Binding-site contacts:
Ligand atom C5 contacts residue ASN253 of chain 1.A at 3.6 Å.
Ligand atom C3 contacts residue ASN253 of chain 1.A at 3.8 Å.
Ligand atom C2 contacts residue ASN253 of chain 1.A at 2.5 Å.
Ligand atom C5 contacts residue THR255 of chain 1.A at 4.0 Å.
Ligand atom O7 contacts residue ASN253 of chain 1.A at 4.4 Å.
Ligand atom N2 contacts residue ASN253 of chain 1.A at 2.9 Å (h-bond).
Ligand atom C8 contacts residue VAL239 of chain 1.A at 4.1 Å (hydrophobic).
Ligand atom C8 contacts residue MET240 of chain 1.A at 4.1 Å (hydrophobic).
Ligand atom O5 contacts residue THR255 of chain 1.A at 4.0 Å.
Ligand atom C1 contacts residue THR255 of chain 1.A at 3.6 Å.
Ligand atom C4 contacts residue ASN253 of chain 1.A at 4.2 Å.
Ligand atom C1 contacts residue ASN253 of chain 1.A at 1.4 Å.
Ligand atom O5 contacts residue ASN253 of chain 1.A at 2.3 Å (h-bond).
Ligand atom C7 contacts residue ASN253 of chain 1.A at 3.9 Å.
Ligand atom C2 contacts residue THR255 of chain 1.A at 4.5 Å.

The small molecule below binds the protein below.
Small molecule (SMILES): CC(=O)N[C@@H]1[C@@H](O)[C@H](O)[C@@H](CO)O[C@H]1O

Sequence of chain 1.A:
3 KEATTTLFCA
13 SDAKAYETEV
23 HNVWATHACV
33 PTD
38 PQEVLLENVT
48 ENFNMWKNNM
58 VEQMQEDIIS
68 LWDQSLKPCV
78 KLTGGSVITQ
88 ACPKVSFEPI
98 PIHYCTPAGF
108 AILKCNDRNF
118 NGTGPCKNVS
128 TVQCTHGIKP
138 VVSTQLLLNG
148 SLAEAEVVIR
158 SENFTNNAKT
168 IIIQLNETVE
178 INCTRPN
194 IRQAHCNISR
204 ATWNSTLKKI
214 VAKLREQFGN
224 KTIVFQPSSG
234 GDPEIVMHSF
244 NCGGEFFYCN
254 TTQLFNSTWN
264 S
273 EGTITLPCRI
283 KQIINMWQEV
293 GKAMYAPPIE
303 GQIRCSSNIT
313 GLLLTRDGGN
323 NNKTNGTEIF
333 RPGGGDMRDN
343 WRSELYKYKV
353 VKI